Sequence of chain 11.B:
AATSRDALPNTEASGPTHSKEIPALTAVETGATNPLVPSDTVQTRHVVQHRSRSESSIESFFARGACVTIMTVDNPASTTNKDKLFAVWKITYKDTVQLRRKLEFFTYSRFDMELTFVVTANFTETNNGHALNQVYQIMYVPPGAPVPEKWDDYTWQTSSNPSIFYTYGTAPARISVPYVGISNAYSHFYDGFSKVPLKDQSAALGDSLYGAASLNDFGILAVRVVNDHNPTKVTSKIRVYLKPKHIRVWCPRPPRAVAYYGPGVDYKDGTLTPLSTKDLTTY

Binding-site contacts:
Ligand atom C13 contacts residue PHE237 of chain 11.B at 3.7 Å (hydrophobic).
Ligand atom C18 contacts residue PHE237 of chain 11.B at 3.8 Å (hydrophobic).
Ligand atom C3 contacts residue ALA24 of chain 11.D at 3.5 Å (hydrophobic).
Ligand atom C5 contacts residue TYR159 of chain 11.B at 3.7 Å (hydrophobic).
Ligand atom C23 contacts residue TYR112 of chain 11.B at 3.3 Å (hydrophobic).
Ligand atom C14 contacts residue MET132 of chain 11.B at 3.5 Å (hydrophobic).
Ligand atom C12 contacts residue VAL199 of chain 11.B at 3.7 Å (hydrophobic).
Ligand atom C23 contacts residue PHE237 of chain 11.B at 3.8 Å (hydrophobic).
Ligand atom C5 contacts residue ILE194 of chain 11.B at 3.8 Å (hydrophobic).
Ligand atom C4 contacts residue TYR159 of chain 11.B at 3.7 Å (hydrophobic).
Ligand atom C7 contacts residue VAL196 of chain 11.B at 3.5 Å (hydrophobic).
Ligand atom O24 contacts residue TYR112 of chain 11.B at 3.8 Å.
Ligand atom C21 contacts residue TYR112 of chain 11.B at 3.4 Å (hydrophobic).
Ligand atom O25 contacts residue THR111 of chain 11.B at 3.4 Å (h-bond).
Ligand atom C13 contacts residue MET132 of chain 11.B at 3.8 Å (hydrophobic).
Ligand atom C3 contacts residue TYR159 of chain 11.B at 3.7 Å (hydrophobic).
Ligand atom C4 contacts residue ILE194 of chain 11.B at 3.8 Å (hydrophobic).
Ligand atom C15 contacts residue MET132 of chain 11.B at 3.6 Å (hydrophobic).
Ligand atom C27 contacts residue ASP236 of chain 11.B at 3.6 Å.
Ligand atom N4 contacts residue LEU240 of chain 11.B at 3.3 Å.
Ligand atom C1 contacts residue ILE157 of chain 11.B at 3.4 Å (hydrophobic).
Ligand atom C26 contacts residue THR111 of chain 11.B at 3.6 Å.
Ligand atom C3 contacts residue PRO181 of chain 11.B at 3.7 Å (hydrophobic).
Ligand atom C19 contacts residue PHE237 of chain 11.B at 3.5 Å (hydrophobic).
Ligand atom N3 contacts residue LEU240 of chain 11.B at 3.4 Å.
Ligand atom N6 contacts residue VAL196 of chain 11.B at 3.8 Å.
Ligand atom C4 contacts residue ALA24 of chain 11.D at 3.5 Å (hydrophobic).
Ligand atom C20 contacts residue PHE237 of chain 11.B at 3.4 Å (hydrophobic).
Ligand atom C20 contacts residue TYR112 of chain 11.B at 3.4 Å (hydrophobic).
Ligand atom C8 contacts residue TYR159 of chain 11.B at 3.5 Å (hydrophobic).
Ligand atom C21 contacts residue PHE237 of chain 11.B at 3.7 Å (hydrophobic).
Ligand atom C11 contacts residue LEU134 of chain 11.B at 3.8 Å (hydrophobic).
Ligand atom C1 contacts residue ILE183 of chain 11.B at 3.5 Å (hydrophobic).
Ligand atom O16 contacts residue MET132 of chain 11.B at 3.6 Å.
Ligand atom O25 contacts residue TYR112 of chain 11.B at 3.4 Å.
Ligand atom C10 contacts residue MET132 of chain 11.B at 3.7 Å (hydrophobic).
Ligand atom C26 contacts residue LYS113 of chain 11.B at 3.7 Å.
Ligand atom C7 contacts residue TYR159 of chain 11.B at 3.7 Å (hydrophobic).
Ligand atom C8 contacts residue VAL196 of chain 11.B at 3.7 Å (hydrophobic).
Ligand atom C14 contacts residue VAL199 of chain 11.B at 3.8 Å (hydrophobic).

Sequence of chain 11.D:
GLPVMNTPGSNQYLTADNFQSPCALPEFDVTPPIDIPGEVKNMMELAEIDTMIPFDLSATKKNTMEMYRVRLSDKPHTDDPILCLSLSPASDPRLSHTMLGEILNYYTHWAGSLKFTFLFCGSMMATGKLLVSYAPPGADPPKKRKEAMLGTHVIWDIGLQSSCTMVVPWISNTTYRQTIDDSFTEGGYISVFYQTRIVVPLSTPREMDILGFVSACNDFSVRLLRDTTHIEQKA

A small-molecule ligand and the protein it binds are described below.
Small molecule (SMILES): CCOC(=O)c1ccc(OCCCCC2CCN(c3ccc(C)nn3)CC2)cc1